Binding-site contacts:
Ligand atom O1 contacts residue HIS153 of chain 1.C at 2.4 Å (h-bond).
Ligand atom C7 contacts residue BVH1 of chain 1.I at 1.3 Å.
Ligand atom C2 contacts residue ASP105 of chain 1.C at 2.9 Å.
Ligand atom C8 contacts residue PRO131 of chain 1.C at 4.1 Å (hydrophobic).
Ligand atom C2 contacts residue HIS153 of chain 1.C at 3.4 Å.
Ligand atom C1 contacts residue HIS153 of chain 1.C at 3.4 Å.
Ligand atom C7 contacts residue PRO131 of chain 1.C at 3.7 Å (hydrophobic).
Ligand atom O1 contacts residue PHE154 of chain 1.C at 3.9 Å.
Ligand atom C6 contacts residue ASP105 of chain 1.C at 1.4 Å.
Ligand atom C5 contacts residue BVH1 of chain 1.I at 0.7 Å.
Ligand atom C2 contacts residue PHE179 of chain 1.C at 4.0 Å (hydrophobic).
Ligand atom C2 contacts residue HIS273 of chain 1.C at 3.9 Å.
Ligand atom C5 contacts residue GLN129 of chain 1.C at 4.2 Å.
Ligand atom C6 contacts residue BVH1 of chain 1.I at 0.8 Å.
Ligand atom O1 contacts residue BVH1 of chain 1.I at 0.9 Å (h-bond).
Ligand atom C3 contacts residue HIS153 of chain 1.C at 3.3 Å.
Ligand atom C4 contacts residue ASP105 of chain 1.C at 3.1 Å.
Ligand atom C4 contacts residue BVH1 of chain 1.I at 0.9 Å.
Ligand atom C6 contacts residue ILE106 of chain 1.C at 4.3 Å (hydrophobic).
Ligand atom C5 contacts residue ASP105 of chain 1.C at 2.4 Å.
Ligand atom O1 contacts residue TYR215 of chain 1.C at 2.7 Å (h-bond).
Ligand atom C8 contacts residue MET248 of chain 1.C at 3.2 Å (hydrophobic).
Ligand atom C7 contacts residue VAL151 of chain 1.C at 3.7 Å (hydrophobic).
Ligand atom C7 contacts residue PHE154 of chain 1.C at 4.0 Å (hydrophobic).
Ligand atom C3 contacts residue ASP105 of chain 1.C at 3.5 Å.
Ligand atom O1 contacts residue ASP105 of chain 1.C at 3.6 Å (salt-bridge).
Ligand atom C2 contacts residue BVH1 of chain 1.I at 0.5 Å.
Ligand atom C1 contacts residue BVH1 of chain 1.I at 0.9 Å.
Ligand atom C7 contacts residue MET248 of chain 1.C at 4.2 Å (hydrophobic).
Ligand atom C7 contacts residue ALA130 of chain 1.C at 4.3 Å (hydrophobic).
Ligand atom C1 contacts residue ASP105 of chain 1.C at 2.4 Å.
Ligand atom C3 contacts residue BVH1 of chain 1.I at 0.8 Å.
Ligand atom C8 contacts residue BVH1 of chain 1.I at 1.6 Å.
Ligand atom C5 contacts residue ALA130 of chain 1.C at 3.9 Å (hydrophobic).
Ligand atom C8 contacts residue VAL151 of chain 1.C at 3.4 Å (hydrophobic).
Ligand atom C4 contacts residue HIS273 of chain 1.C at 4.1 Å.
Ligand atom C6 contacts residue HIS273 of chain 1.C at 4.2 Å.
Ligand atom C6 contacts residue TYR215 of chain 1.C at 4.0 Å (hydrophobic).
Ligand atom C1 contacts residue TYR215 of chain 1.C at 3.4 Å (hydrophobic).
Ligand atom C4 contacts residue GLN129 of chain 1.C at 4.1 Å.

Sequence of chain 1.C:
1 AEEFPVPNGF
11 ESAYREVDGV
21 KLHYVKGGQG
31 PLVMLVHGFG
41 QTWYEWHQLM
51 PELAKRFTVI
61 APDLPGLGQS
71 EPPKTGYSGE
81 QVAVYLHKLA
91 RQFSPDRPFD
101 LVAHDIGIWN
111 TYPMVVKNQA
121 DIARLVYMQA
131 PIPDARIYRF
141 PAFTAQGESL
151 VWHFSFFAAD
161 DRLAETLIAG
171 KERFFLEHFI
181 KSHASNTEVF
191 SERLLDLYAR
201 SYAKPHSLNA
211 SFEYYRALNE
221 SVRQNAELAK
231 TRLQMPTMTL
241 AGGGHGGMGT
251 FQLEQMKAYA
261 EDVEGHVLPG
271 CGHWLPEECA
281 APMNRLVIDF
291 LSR

This protein binds this small molecule.
Small molecule (SMILES): C=C[C@@H]1CC[C@H](O)[C@@H](O)C1